Binding-site contacts:
Ligand atom OP1 contacts residue GLY66 of chain 1.D at 2.8 Å (h-bond).
Ligand atom P contacts residue LYS68 of chain 1.D at 3.9 Å.
Ligand atom N7 contacts residue LYS35 of chain 1.D at 3.9 Å.
Ligand atom OP1 contacts residue GLY64 of chain 1.D at 3.0 Å (h-bond).
Ligand atom OP2 contacts residue LYS68 of chain 1.D at 3.2 Å (salt-bridge).
Ligand atom OP2 contacts residue LYS35 of chain 1.D at 3.7 Å.
Ligand atom OP2 contacts residue VAL65 of chain 1.D at 3.7 Å.
Ligand atom P contacts residue GLY66 of chain 1.D at 3.7 Å.
Ligand atom O5' contacts residue GLY66 of chain 1.D at 3.7 Å.
Ligand atom OP3 contacts residue LYS35 of chain 1.D at 2.7 Å (salt-bridge).
Ligand atom OP2 contacts residue LYS68 of chain 1.D at 3.4 Å (salt-bridge).
Ligand atom P contacts residue LYS35 of chain 1.D at 3.7 Å.
Ligand atom OP1 contacts residue VAL65 of chain 1.D at 3.5 Å (h-bond).
Ligand atom O3' contacts residue GLY64 of chain 1.D at 3.6 Å.
Ligand atom N3 contacts residue ALA38 of chain 1.D at 3.8 Å.
Ligand atom O4' contacts residue ALA38 of chain 1.D at 4.0 Å.
Ligand atom OP2 contacts residue THR67 of chain 1.D at 3.9 Å.
Ligand atom C5' contacts residue GLY66 of chain 1.D at 3.6 Å.
Ligand atom OP1 contacts residue LYS68 of chain 1.D at 3.0 Å (salt-bridge).
Ligand atom OP2 contacts residue GLY66 of chain 1.D at 3.7 Å.
Ligand atom P contacts residue LYS68 of chain 1.D at 3.7 Å.
Ligand atom C8 contacts residue LYS35 of chain 1.D at 3.9 Å.
Ligand atom P contacts residue VAL65 of chain 1.D at 3.9 Å.
Ligand atom OP1 contacts residue LEU62 of chain 1.D at 3.8 Å.
Ligand atom C5' contacts residue GLY64 of chain 1.D at 3.6 Å.
Ligand atom P contacts residue GLY64 of chain 1.D at 4.0 Å.
Ligand atom P contacts residue NA1 of chain 1.I at 3.6 Å.
Ligand atom OP1 contacts residue ILE69 of chain 1.D at 2.9 Å (h-bond).
Ligand atom OP1 contacts residue NA1 of chain 1.I at 2.6 Å (h-bond).
Ligand atom C4' contacts residue GLY64 of chain 1.D at 3.7 Å.
Ligand atom C3' contacts residue GLY66 of chain 1.D at 3.9 Å.
Ligand atom OP1 contacts residue PRO63 of chain 1.D at 3.9 Å.
Ligand atom OP1 contacts residue THR67 of chain 1.D at 3.8 Å.
Ligand atom OP1 contacts residue LYS68 of chain 1.D at 3.6 Å (salt-bridge).
Ligand atom P contacts residue ILE69 of chain 1.D at 3.9 Å.
Ligand atom C5' contacts residue TYR39 of chain 1.D at 3.5 Å (hydrophobic).
Ligand atom O3' contacts residue VAL65 of chain 1.D at 3.8 Å.
Ligand atom OP2 contacts residue NA1 of chain 1.I at 3.7 Å.
Ligand atom O5' contacts residue LYS35 of chain 1.D at 3.9 Å.
Ligand atom O3' contacts residue ILE69 of chain 1.D at 3.6 Å.

A small-molecule ligand and the protein it binds are described below.
Small molecule (SMILES): Cc1cn([C@H]2C[C@H](O[P](=O)(O)OC[C@H]3O[C@@H](n4ccc(N)nc4=O)C[C@@H]3O[P](=O)(O)OC[C@H]3O[C@@H](n4cnc5c(=O)nc(N)[nH]c54)C[C@@H]3O[P](=O)(O)OC[C@H]3O[C@@H](n4cnc5c(=O)nc(N)[nH]c54)C[C@@H]3O)[C@@H](CO[P](=O)(O)O[C@H]3C[C@H](n4cnc5c(=O)nc(N)[nH]c54)O[C@@H]3COP(=O)(O)O)O2)c(=O)[nH]c1=O

Sequence of chain 1.D:
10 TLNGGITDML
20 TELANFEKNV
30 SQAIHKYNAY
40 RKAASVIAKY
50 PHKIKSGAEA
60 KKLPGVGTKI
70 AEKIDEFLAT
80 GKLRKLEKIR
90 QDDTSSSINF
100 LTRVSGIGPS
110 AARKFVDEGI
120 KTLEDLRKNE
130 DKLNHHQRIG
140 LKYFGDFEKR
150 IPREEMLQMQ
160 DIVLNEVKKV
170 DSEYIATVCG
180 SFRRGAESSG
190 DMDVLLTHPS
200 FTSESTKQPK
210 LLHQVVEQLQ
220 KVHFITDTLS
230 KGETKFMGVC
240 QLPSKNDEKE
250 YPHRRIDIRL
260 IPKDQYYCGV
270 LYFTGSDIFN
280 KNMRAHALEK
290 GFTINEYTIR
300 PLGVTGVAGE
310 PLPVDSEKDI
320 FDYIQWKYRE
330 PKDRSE